This protein binds this small molecule.
Small molecule (SMILES): N[C@@H](Cc1ccccc1)C(=O)O

Sequence of chain 1.B:
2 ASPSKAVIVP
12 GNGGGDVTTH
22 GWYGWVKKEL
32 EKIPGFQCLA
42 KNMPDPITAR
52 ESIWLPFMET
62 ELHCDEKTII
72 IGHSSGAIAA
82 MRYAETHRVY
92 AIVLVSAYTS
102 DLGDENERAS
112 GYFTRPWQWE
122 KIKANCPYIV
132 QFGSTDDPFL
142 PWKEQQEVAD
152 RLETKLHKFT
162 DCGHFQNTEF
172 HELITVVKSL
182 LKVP

Binding-site contacts:
Ligand atom CD2 contacts residue LEU141 of chain 1.B at 4.0 Å (hydrophobic).
Ligand atom N contacts residue TYR99 of chain 1.B at 2.9 Å (h-bond).
Ligand atom CG contacts residue GLU108 of chain 1.B at 3.6 Å.
Ligand atom CE1 contacts residue ASP105 of chain 1.B at 3.9 Å.
Ligand atom CB contacts residue GLU108 of chain 1.B at 4.2 Å.
Ligand atom CE2 contacts residue LEU103 of chain 1.B at 3.9 Å (hydrophobic).
Ligand atom CD2 contacts residue TYR99 of chain 1.B at 3.7 Å (hydrophobic).
Ligand atom CD2 contacts residue GLU108 of chain 1.B at 3.8 Å.
Ligand atom O contacts residue SER75 of chain 1.B at 3.0 Å (h-bond).
Ligand atom N contacts residue ASN13 of chain 1.B at 3.8 Å.
Ligand atom CG contacts residue SER75 of chain 1.B at 4.2 Å.
Ligand atom C contacts residue ASN13 of chain 1.B at 3.0 Å.
Ligand atom CE1 contacts residue GLU108 of chain 1.B at 3.8 Å.
Ligand atom C contacts residue SER75 of chain 1.B at 2.9 Å.
Ligand atom CE1 contacts residue PHE140 of chain 1.B at 4.2 Å (hydrophobic).
Ligand atom CB contacts residue HIS165 of chain 1.B at 3.5 Å.
Ligand atom N contacts residue SER76 of chain 1.B at 2.9 Å (h-bond).
Ligand atom CA contacts residue ASN13 of chain 1.B at 3.2 Å.
Ligand atom O contacts residue ASN13 of chain 1.B at 2.8 Å (h-bond).
Ligand atom N contacts residue SER75 of chain 1.B at 3.1 Å (h-bond).
Ligand atom CE2 contacts residue LEU141 of chain 1.B at 4.1 Å (hydrophobic).
Ligand atom CD1 contacts residue PHE140 of chain 1.B at 3.9 Å (hydrophobic).
Ligand atom CD2 contacts residue PHE140 of chain 1.B at 4.2 Å (hydrophobic).
Ligand atom N contacts residue GLU108 of chain 1.B at 2.8 Å (salt-bridge).
Ligand atom CA contacts residue GLU108 of chain 1.B at 3.6 Å.
Ligand atom CA contacts residue SER75 of chain 1.B at 3.1 Å.
Ligand atom OXT contacts residue SER75 of chain 1.B at 3.4 Å (h-bond).
Ligand atom CB contacts residue SER75 of chain 1.B at 3.1 Å.
Ligand atom C contacts residue HIS165 of chain 1.B at 4.2 Å.
Ligand atom O contacts residue SER76 of chain 1.B at 3.1 Å (h-bond).
Ligand atom OXT contacts residue HIS165 of chain 1.B at 3.9 Å.
Ligand atom CG contacts residue PHE140 of chain 1.B at 4.1 Å (hydrophobic).
Ligand atom CD1 contacts residue GLU108 of chain 1.B at 3.6 Å.
Ligand atom O contacts residue GLY12 of chain 1.B at 3.2 Å.
Ligand atom CZ contacts residue GLU108 of chain 1.B at 3.7 Å.
Ligand atom CA contacts residue SER76 of chain 1.B at 3.9 Å.
Ligand atom C contacts residue SER76 of chain 1.B at 4.0 Å.
Ligand atom OXT contacts residue ASN13 of chain 1.B at 3.5 Å (h-bond).
Ligand atom CE2 contacts residue GLU108 of chain 1.B at 3.9 Å.
Ligand atom C contacts residue GLY12 of chain 1.B at 4.1 Å.